This small molecule binds to this protein.
Small molecule (SMILES): CC(=O)N[C@H]1[C@H](O[C@H]2[C@H](O)[C@@H](NC(C)=O)CO[C@@H]2CO)O[C@H](CO)[C@@H](O)[C@@H]1O

Sequence of chain 36.G:
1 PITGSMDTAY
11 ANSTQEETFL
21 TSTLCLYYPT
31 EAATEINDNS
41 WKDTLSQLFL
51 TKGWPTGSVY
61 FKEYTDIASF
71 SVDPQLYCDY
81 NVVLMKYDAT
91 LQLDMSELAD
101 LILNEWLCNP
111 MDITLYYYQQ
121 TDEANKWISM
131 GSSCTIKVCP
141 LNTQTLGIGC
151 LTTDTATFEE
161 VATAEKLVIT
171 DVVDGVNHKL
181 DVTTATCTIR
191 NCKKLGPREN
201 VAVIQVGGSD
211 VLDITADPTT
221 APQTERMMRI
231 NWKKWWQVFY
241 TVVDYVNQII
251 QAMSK

Binding-site contacts:
Ligand atom C1 contacts residue ASN12 of chain 36.G at 2.2 Å.
Ligand atom C5 contacts residue ASN12 of chain 36.G at 4.1 Å.
Ligand atom C2 contacts residue ASN12 of chain 36.G at 3.3 Å.
Ligand atom O7 contacts residue ASN12 of chain 36.G at 3.6 Å.
Ligand atom O5 contacts residue ASN12 of chain 36.G at 2.7 Å (h-bond).
Ligand atom C7 contacts residue ASN12 of chain 36.G at 3.9 Å.
Ligand atom N2 contacts residue ASN12 of chain 36.G at 3.8 Å.